Sequence of chain 1.A:
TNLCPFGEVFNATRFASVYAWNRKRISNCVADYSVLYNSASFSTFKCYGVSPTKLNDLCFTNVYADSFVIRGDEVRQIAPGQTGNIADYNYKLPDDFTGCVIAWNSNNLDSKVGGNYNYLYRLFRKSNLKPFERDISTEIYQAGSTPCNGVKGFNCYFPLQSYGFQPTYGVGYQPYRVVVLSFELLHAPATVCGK

The small molecule below binds the protein below.
Small molecule (SMILES): CC(=O)N[C@@H]1[C@@H](O)[C@H](O)[C@@H](CO)O[C@H]1O

Binding-site contacts:
Ligand atom N2 contacts residue ASN25 of chain 1.A at 2.9 Å (h-bond).
Ligand atom C8 contacts residue LEU50 of chain 1.A at 4.2 Å (hydrophobic).
Ligand atom O7 contacts residue GLY21 of chain 1.A at 3.2 Å.
Ligand atom C4 contacts residue ASN25 of chain 1.A at 4.2 Å.
Ligand atom C8 contacts residue GLY21 of chain 1.A at 4.1 Å.
Ligand atom C1 contacts residue ASN25 of chain 1.A at 1.4 Å.
Ligand atom C7 contacts residue ASN25 of chain 1.A at 3.4 Å.
Ligand atom C5 contacts residue ASN25 of chain 1.A at 3.7 Å.
Ligand atom O5 contacts residue ASN25 of chain 1.A at 2.4 Å (h-bond).
Ligand atom C8 contacts residue PHE24 of chain 1.A at 3.6 Å (hydrophobic).
Ligand atom O3 contacts residue VAL49 of chain 1.A at 3.4 Å.
Ligand atom C3 contacts residue ASN25 of chain 1.A at 3.8 Å.
Ligand atom C2 contacts residue ASN25 of chain 1.A at 2.5 Å.
Ligand atom O7 contacts residue PHE20 of chain 1.A at 4.4 Å.
Ligand atom O7 contacts residue ASN25 of chain 1.A at 3.5 Å (h-bond).
Ligand atom C7 contacts residue GLY21 of chain 1.A at 3.9 Å.
Ligand atom C8 contacts residue PHE20 of chain 1.A at 3.8 Å (hydrophobic).